A small-molecule ligand and the protein it binds are described below.
Small molecule (SMILES): CC(=O)N[C@H]1[C@H](O[C@H]2[C@H](O)[C@@H](NC(C)=O)CO[C@@H]2CO)O[C@H](CO)[C@@H](O[C@H]2O[C@H](CO)[C@@H](O)[C@H](O)[C@@H]2O)[C@@H]1O

Binding-site contacts:
Ligand atom C8 contacts residue ASN1131 of chain 1.C at 4.4 Å.
Ligand atom C5 contacts residue ASN1131 of chain 1.C at 3.7 Å.
Ligand atom C4 contacts residue ASN1131 of chain 1.C at 4.2 Å.
Ligand atom C1 contacts residue ASN1131 of chain 1.C at 1.4 Å.
Ligand atom N2 contacts residue ASN1131 of chain 1.C at 3.0 Å (h-bond).
Ligand atom C2 contacts residue ASN1131 of chain 1.C at 2.5 Å.
Ligand atom O7 contacts residue ASN1131 of chain 1.C at 2.9 Å (h-bond).
Ligand atom C7 contacts residue ASN1131 of chain 1.C at 3.2 Å.
Ligand atom C3 contacts residue ASN1131 of chain 1.C at 3.8 Å.
Ligand atom O5 contacts residue ASN1131 of chain 1.C at 2.3 Å (h-bond).

Sequence of chain 1.C:
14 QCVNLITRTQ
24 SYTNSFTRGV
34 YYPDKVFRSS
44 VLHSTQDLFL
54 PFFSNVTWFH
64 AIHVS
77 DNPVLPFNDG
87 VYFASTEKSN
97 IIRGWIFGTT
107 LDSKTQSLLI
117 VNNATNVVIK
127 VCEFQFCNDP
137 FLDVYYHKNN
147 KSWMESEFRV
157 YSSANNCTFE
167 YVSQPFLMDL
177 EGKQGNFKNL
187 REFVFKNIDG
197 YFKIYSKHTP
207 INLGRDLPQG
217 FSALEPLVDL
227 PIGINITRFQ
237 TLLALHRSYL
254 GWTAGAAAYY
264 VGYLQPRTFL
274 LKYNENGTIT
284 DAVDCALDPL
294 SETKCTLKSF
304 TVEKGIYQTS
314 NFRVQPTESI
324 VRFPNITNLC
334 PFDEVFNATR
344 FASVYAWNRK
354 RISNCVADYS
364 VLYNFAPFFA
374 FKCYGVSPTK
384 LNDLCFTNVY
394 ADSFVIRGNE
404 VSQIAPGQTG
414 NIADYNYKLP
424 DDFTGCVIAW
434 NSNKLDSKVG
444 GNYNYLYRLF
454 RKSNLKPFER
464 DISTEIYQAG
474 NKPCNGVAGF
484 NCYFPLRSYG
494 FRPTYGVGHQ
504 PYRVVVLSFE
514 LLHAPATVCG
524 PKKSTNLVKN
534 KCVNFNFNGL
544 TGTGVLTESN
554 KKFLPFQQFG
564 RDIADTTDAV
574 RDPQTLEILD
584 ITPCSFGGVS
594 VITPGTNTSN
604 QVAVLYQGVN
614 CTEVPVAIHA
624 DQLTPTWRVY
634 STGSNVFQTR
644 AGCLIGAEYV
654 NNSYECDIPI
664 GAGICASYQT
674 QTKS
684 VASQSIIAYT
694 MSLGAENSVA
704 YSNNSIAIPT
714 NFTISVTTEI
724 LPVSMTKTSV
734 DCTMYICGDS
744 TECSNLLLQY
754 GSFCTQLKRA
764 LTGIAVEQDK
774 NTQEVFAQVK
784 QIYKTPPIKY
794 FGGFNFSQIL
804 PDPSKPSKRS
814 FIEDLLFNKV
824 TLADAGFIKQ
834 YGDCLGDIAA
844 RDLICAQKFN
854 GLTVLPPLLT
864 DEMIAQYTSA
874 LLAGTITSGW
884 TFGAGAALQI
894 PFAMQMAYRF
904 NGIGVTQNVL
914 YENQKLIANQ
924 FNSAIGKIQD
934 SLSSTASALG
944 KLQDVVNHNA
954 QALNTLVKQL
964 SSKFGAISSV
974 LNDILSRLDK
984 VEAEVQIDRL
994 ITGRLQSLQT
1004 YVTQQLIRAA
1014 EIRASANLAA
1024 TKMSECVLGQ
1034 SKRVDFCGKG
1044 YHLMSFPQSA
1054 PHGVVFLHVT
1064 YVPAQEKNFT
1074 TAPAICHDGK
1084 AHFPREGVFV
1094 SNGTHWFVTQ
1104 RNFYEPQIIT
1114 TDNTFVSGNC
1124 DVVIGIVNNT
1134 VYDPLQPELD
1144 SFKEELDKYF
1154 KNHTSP